Sequence of chain 1.A:
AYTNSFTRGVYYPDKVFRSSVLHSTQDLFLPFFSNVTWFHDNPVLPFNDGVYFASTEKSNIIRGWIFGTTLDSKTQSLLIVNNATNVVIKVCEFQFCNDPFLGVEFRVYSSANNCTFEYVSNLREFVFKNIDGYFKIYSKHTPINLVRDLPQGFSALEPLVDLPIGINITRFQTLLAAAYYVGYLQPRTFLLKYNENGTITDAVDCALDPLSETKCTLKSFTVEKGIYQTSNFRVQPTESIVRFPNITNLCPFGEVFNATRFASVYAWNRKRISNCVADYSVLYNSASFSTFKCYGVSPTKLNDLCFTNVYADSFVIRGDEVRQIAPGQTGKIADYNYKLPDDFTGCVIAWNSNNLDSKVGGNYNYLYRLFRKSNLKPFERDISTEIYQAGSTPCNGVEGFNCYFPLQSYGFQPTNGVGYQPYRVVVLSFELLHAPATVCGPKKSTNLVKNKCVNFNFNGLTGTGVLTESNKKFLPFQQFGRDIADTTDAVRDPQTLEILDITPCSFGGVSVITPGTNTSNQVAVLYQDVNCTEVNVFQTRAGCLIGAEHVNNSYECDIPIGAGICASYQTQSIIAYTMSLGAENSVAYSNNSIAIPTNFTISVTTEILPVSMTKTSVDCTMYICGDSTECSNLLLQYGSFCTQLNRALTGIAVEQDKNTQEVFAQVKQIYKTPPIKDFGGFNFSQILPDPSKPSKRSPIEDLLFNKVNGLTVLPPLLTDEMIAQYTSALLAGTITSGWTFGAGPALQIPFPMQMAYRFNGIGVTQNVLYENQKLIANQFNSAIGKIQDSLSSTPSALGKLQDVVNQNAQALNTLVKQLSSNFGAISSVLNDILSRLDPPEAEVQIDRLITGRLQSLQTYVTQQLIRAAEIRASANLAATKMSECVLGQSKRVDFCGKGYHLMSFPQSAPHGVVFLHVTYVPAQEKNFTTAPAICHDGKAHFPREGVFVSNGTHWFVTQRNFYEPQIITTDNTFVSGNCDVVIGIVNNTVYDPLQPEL

Binding-site contacts:
Ligand atom N2 contacts residue ASN331 of chain 1.A at 2.7 Å (h-bond).
Ligand atom O7 contacts residue ASN331 of chain 1.A at 4.3 Å.
Ligand atom C1 contacts residue ASN331 of chain 1.A at 1.4 Å.
Ligand atom C8 contacts residue GLN580 of chain 1.A at 3.7 Å.
Ligand atom C4 contacts residue ASN331 of chain 1.A at 4.2 Å.
Ligand atom N2 contacts residue GLN580 of chain 1.A at 4.0 Å.
Ligand atom C2 contacts residue ASN331 of chain 1.A at 2.4 Å.
Ligand atom O5 contacts residue ASN331 of chain 1.A at 2.4 Å (h-bond).
Ligand atom C7 contacts residue GLN580 of chain 1.A at 4.4 Å.
Ligand atom C5 contacts residue ASN331 of chain 1.A at 3.6 Å.
Ligand atom C3 contacts residue ASN331 of chain 1.A at 3.7 Å.
Ligand atom C8 contacts residue ASN331 of chain 1.A at 3.5 Å.
Ligand atom C7 contacts residue ASN331 of chain 1.A at 3.4 Å.

The small molecule below binds the protein below.
Small molecule (SMILES): CC(=O)N[C@@H]1[C@@H](O)[C@H](O)[C@@H](CO)O[C@H]1O